Sequence of chain 2.A:
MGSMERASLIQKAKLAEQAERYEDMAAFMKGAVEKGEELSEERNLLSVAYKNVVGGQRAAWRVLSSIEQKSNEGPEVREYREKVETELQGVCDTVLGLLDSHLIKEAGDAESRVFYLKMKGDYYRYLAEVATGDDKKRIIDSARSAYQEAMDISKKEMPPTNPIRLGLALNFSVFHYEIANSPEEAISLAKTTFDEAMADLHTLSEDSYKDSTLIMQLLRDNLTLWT

Binding-site contacts:
Ligand atom CB contacts residue GLU19 of chain 2.A at 3.1 Å.
Ligand atom O2P contacts residue ARG134 of chain 2.A at 2.8 Å (salt-bridge).
Ligand atom N contacts residue ASN180 of chain 2.A at 2.9 Å (h-bond).
Ligand atom CA contacts residue UG81 of chain 2.E at 3.7 Å.
Ligand atom CA contacts residue ASN55 of chain 2.A at 3.3 Å.
Ligand atom CD1 contacts residue UG81 of chain 2.E at 3.5 Å.
Ligand atom N contacts residue GLU19 of chain 2.A at 2.6 Å (salt-bridge).
Ligand atom N contacts residue LEU234 of chain 2.A at 3.3 Å.
Ligand atom N contacts residue LEU179 of chain 2.A at 3.5 Å.
Ligand atom C contacts residue GLU19 of chain 2.A at 3.5 Å.
Ligand atom N contacts residue UG81 of chain 2.E at 3.6 Å.
Ligand atom P contacts residue ARG61 of chain 2.A at 3.6 Å.
Ligand atom O contacts residue GLU187 of chain 2.A at 3.2 Å (salt-bridge).
Ligand atom CG1 contacts residue GLY176 of chain 2.A at 3.7 Å.
Ligand atom O contacts residue VAL51 of chain 2.A at 3.5 Å.
Ligand atom CA contacts residue GLU19 of chain 2.A at 3.6 Å.
Ligand atom O1P contacts residue ARG61 of chain 2.A at 2.9 Å (salt-bridge).
Ligand atom O contacts residue VAL183 of chain 2.A at 3.6 Å.
Ligand atom CB contacts residue ASN55 of chain 2.A at 3.5 Å.
Ligand atom CB contacts residue ASN180 of chain 2.A at 3.2 Å.
Ligand atom CB contacts residue GLU187 of chain 2.A at 3.0 Å.
Ligand atom O3P contacts residue ARG134 of chain 2.A at 2.9 Å (salt-bridge).
Ligand atom C contacts residue VAL51 of chain 2.A at 3.7 Å (hydrophobic).
Ligand atom CB contacts residue TRP235 of chain 2.A at 3.4 Å (hydrophobic).
Ligand atom CA contacts residue ASN231 of chain 2.A at 3.5 Å.
Ligand atom C contacts residue ASN180 of chain 2.A at 3.6 Å.
Ligand atom O3P contacts residue TYR135 of chain 2.A at 2.6 Å (h-bond).
Ligand atom O2P contacts residue ARG61 of chain 2.A at 2.9 Å (salt-bridge).
Ligand atom C contacts residue ASN231 of chain 2.A at 3.6 Å.
Ligand atom N contacts residue VAL51 of chain 2.A at 3.6 Å.
Ligand atom O contacts residue LYS54 of chain 2.A at 3.6 Å.
Ligand atom CA contacts residue GLU19 of chain 2.A at 3.5 Å.
Ligand atom C contacts residue ASN55 of chain 2.A at 3.4 Å.
Ligand atom O contacts residue VAL51 of chain 2.A at 3.6 Å.
Ligand atom N contacts residue ASN231 of chain 2.A at 2.8 Å (h-bond).
Ligand atom O contacts residue ASN231 of chain 2.A at 2.9 Å (h-bond).
Ligand atom OG contacts residue GLU19 of chain 2.A at 2.5 Å (salt-bridge).
Ligand atom CA contacts residue ASN180 of chain 2.A at 3.4 Å.
Ligand atom CG1 contacts residue ASN180 of chain 2.A at 3.7 Å.
Ligand atom O contacts residue ASN55 of chain 2.A at 2.9 Å (h-bond).

A protein and the small-molecule ligand that binds it are described below.
Small molecule (SMILES): CC[C@H](C)[C@H](NC(=O)[C@H](COP(=O)(O)O)NC(=O)CNC(=O)[C@H](C)N)C(=O)N1CCC[C@H]1C(=O)NCC(=O)N[C@@H](C)C(=O)N[C@@H](C)C(=O)N[C@H](C=O)CO